Binding-site contacts:
Ligand atom C7 contacts residue ASN43 of chain 2.A at 3.4 Å.
Ligand atom C3 contacts residue ASN43 of chain 2.A at 3.9 Å.
Ligand atom O5 contacts residue ASN40 of chain 2.A at 3.8 Å.
Ligand atom O5 contacts residue ASN43 of chain 2.A at 2.4 Å (h-bond).
Ligand atom N2 contacts residue ASN43 of chain 2.A at 3.0 Å (h-bond).
Ligand atom C6 contacts residue ASN40 of chain 2.A at 4.0 Å.
Ligand atom C1 contacts residue ASN43 of chain 2.A at 1.4 Å.
Ligand atom C5 contacts residue ASN43 of chain 2.A at 3.6 Å.
Ligand atom C8 contacts residue ASN43 of chain 2.A at 4.5 Å.
Ligand atom C5 contacts residue ASN40 of chain 2.A at 4.4 Å.
Ligand atom O7 contacts residue ASN43 of chain 2.A at 3.0 Å.
Ligand atom C4 contacts residue ASN43 of chain 2.A at 4.2 Å.
Ligand atom C8 contacts residue PHE70 of chain 2.A at 3.4 Å (hydrophobic).
Ligand atom N2 contacts residue PHE70 of chain 2.A at 4.5 Å.
Ligand atom O7 contacts residue PHE70 of chain 2.A at 4.5 Å.
Ligand atom C1 contacts residue ASN40 of chain 2.A at 4.1 Å.
Ligand atom C7 contacts residue PHE70 of chain 2.A at 4.0 Å (hydrophobic).
Ligand atom C2 contacts residue ASN43 of chain 2.A at 2.6 Å.

This protein binds this small molecule.
Small molecule (SMILES): CC(=O)N[C@@H]1[C@@H](O)[C@H](O)[C@@H](CO)O[C@H]1O

Sequence of chain 2.A:
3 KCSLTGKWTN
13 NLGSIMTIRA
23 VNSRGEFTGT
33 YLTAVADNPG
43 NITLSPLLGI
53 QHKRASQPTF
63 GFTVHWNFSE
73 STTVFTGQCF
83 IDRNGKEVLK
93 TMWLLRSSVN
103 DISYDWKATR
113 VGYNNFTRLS